Sequence of chain 1.A:
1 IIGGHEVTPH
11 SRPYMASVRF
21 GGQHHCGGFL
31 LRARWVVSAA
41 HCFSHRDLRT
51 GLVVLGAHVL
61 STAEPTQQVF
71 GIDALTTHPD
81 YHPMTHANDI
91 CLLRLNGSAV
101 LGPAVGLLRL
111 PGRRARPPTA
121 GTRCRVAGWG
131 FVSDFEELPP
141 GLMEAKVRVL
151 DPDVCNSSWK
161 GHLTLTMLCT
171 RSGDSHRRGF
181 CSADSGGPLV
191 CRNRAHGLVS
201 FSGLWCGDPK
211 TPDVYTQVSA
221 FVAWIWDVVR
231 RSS

A small-molecule ligand and the protein it binds are described below.
Small molecule (SMILES): CC(=O)N[C@@H]1[C@@H](O)[C@H](O)[C@@H](CO)O[C@H]1O

Binding-site contacts:
Ligand atom C8 contacts residue ASN96 of chain 1.A at 4.2 Å.
Ligand atom C2 contacts residue ASN96 of chain 1.A at 2.5 Å.
Ligand atom O5 contacts residue ASN96 of chain 1.A at 2.3 Å (h-bond).
Ligand atom C7 contacts residue ASN96 of chain 1.A at 3.6 Å.
Ligand atom C1 contacts residue ASN96 of chain 1.A at 1.4 Å.
Ligand atom C6 contacts residue LEU52 of chain 1.A at 3.9 Å (hydrophobic).
Ligand atom C4 contacts residue ASN96 of chain 1.A at 4.2 Å.
Ligand atom C1 contacts residue GLY71 of chain 1.A at 3.6 Å.
Ligand atom O6 contacts residue GLY71 of chain 1.A at 4.2 Å.
Ligand atom C5 contacts residue ASN96 of chain 1.A at 3.6 Å.
Ligand atom C5 contacts residue GLY71 of chain 1.A at 4.0 Å.
Ligand atom O7 contacts residue ASN96 of chain 1.A at 3.9 Å.
Ligand atom N2 contacts residue ASN96 of chain 1.A at 3.0 Å (h-bond).
Ligand atom C6 contacts residue GLY71 of chain 1.A at 4.3 Å.
Ligand atom C3 contacts residue ASN96 of chain 1.A at 3.8 Å.
Ligand atom O5 contacts residue GLY71 of chain 1.A at 3.4 Å.
Ligand atom C5 contacts residue LEU52 of chain 1.A at 4.3 Å (hydrophobic).